Binding-site contacts:
Ligand atom C2 contacts residue ASN25 of chain 1.A at 2.4 Å.
Ligand atom C3 contacts residue ASN25 of chain 1.A at 3.8 Å.
Ligand atom C7 contacts residue ASN25 of chain 1.A at 3.6 Å.
Ligand atom O7 contacts residue ASN25 of chain 1.A at 3.9 Å.
Ligand atom C1 contacts residue ASN25 of chain 1.A at 1.4 Å.
Ligand atom O5 contacts residue ASN25 of chain 1.A at 2.3 Å (h-bond).
Ligand atom C4 contacts residue ASN25 of chain 1.A at 4.2 Å.
Ligand atom C8 contacts residue GLY21 of chain 1.A at 3.6 Å.
Ligand atom N2 contacts residue ASN25 of chain 1.A at 2.9 Å (h-bond).
Ligand atom O7 contacts residue GLY21 of chain 1.A at 3.3 Å.
Ligand atom C5 contacts residue ASN25 of chain 1.A at 3.7 Å.
Ligand atom C7 contacts residue PHE20 of chain 1.A at 4.5 Å (hydrophobic).
Ligand atom C7 contacts residue GLY21 of chain 1.A at 3.6 Å.
Ligand atom C8 contacts residue PHE20 of chain 1.A at 3.7 Å (hydrophobic).

This small molecule binds to this protein.
Small molecule (SMILES): CC(=O)N[C@H]1[C@H](O[C@H]2[C@H](O)[C@@H](NC(C)=O)CO[C@@H]2CO)O[C@H](CO)[C@@H](O[C@@H]2O[C@H](CO[C@H]3O[C@H](CO)[C@@H](O)[C@H](O)[C@@H]3O)[C@@H](O)[C@H](O)[C@@H]2O)[C@@H]1O

Sequence of chain 1.A:
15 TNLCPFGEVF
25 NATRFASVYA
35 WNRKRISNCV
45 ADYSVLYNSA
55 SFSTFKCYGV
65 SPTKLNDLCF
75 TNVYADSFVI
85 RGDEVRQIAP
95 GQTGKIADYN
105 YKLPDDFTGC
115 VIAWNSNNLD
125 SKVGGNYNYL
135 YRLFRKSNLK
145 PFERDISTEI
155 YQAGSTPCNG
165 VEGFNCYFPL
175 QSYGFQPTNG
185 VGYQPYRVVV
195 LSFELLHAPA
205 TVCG